Sequence of chain 46.A:
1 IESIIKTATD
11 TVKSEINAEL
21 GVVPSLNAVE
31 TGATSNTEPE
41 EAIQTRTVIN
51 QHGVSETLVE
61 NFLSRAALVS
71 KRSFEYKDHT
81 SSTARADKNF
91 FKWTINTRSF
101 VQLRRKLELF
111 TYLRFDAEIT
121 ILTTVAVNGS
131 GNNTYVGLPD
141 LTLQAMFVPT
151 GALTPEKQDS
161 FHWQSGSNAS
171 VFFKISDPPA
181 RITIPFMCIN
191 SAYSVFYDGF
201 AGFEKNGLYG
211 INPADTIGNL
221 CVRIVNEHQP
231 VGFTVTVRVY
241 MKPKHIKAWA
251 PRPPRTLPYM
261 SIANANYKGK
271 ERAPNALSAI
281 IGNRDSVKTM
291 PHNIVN

Binding-site contacts:
Ligand atom C22 contacts residue PHE147 of chain 46.A at 3.8 Å (hydrophobic).
Ligand atom C22 contacts residue ALA145 of chain 46.A at 3.6 Å (hydrophobic).
Ligand atom C29 contacts residue SER194 of chain 46.A at 3.5 Å.
Ligand atom C13 contacts residue ILE119 of chain 46.A at 3.4 Å (hydrophobic).
Ligand atom C07 contacts residue TYR193 of chain 46.A at 3.6 Å (hydrophobic).
Ligand atom N28 contacts residue TYR193 of chain 46.A at 3.4 Å.
Ligand atom C21 contacts residue PHE147 of chain 46.A at 3.8 Å (hydrophobic).
Ligand atom F24 contacts residue ILE182 of chain 46.A at 3.6 Å.
Ligand atom N20 contacts residue ILE182 of chain 46.A at 3.3 Å.
Ligand atom C16 contacts residue ILE184 of chain 46.A at 3.2 Å (hydrophobic).
Ligand atom C30 contacts residue TYR193 of chain 46.A at 3.8 Å (hydrophobic).
Ligand atom N02 contacts residue PHE115 of chain 46.A at 3.6 Å.
Ligand atom C21 contacts residue ILE182 of chain 46.A at 3.4 Å (hydrophobic).
Ligand atom C17 contacts residue ILE184 of chain 46.A at 3.4 Å (hydrophobic).
Ligand atom O01 contacts residue PHE115 of chain 46.A at 3.5 Å.
Ligand atom C08 contacts residue ALA117 of chain 46.A at 3.8 Å (hydrophobic).
Ligand atom N02 contacts residue THR97 of chain 46.A at 3.4 Å.
Ligand atom C29 contacts residue TYR193 of chain 46.A at 3.5 Å (hydrophobic).
Ligand atom C22 contacts residue ALA169 of chain 46.A at 3.5 Å (hydrophobic).
Ligand atom F26 contacts residue PHE147 of chain 46.A at 2.6 Å.
Ligand atom C29 contacts residue VAL195 of chain 46.A at 3.4 Å (hydrophobic).
Ligand atom N19 contacts residue LEU220 of chain 46.A at 3.1 Å.
Ligand atom F24 contacts residue ALA169 of chain 46.A at 3.3 Å.
Ligand atom N20 contacts residue ILE184 of chain 46.A at 3.8 Å.
Ligand atom F25 contacts residue ALA145 of chain 46.A at 3.0 Å.
Ligand atom F26 contacts residue MET146 of chain 46.A at 3.2 Å.
Ligand atom C06 contacts residue TYR193 of chain 46.A at 3.8 Å (hydrophobic).
Ligand atom C30 contacts residue PHE115 of chain 46.A at 3.6 Å (hydrophobic).
Ligand atom C05 contacts residue TYR193 of chain 46.A at 3.3 Å (hydrophobic).
Ligand atom F26 contacts residue ALA169 of chain 46.A at 2.5 Å.
Ligand atom O23 contacts residue LEU220 of chain 46.A at 3.2 Å.
Ligand atom C08 contacts residue MET241 of chain 46.A at 3.6 Å (hydrophobic).
Ligand atom O10 contacts residue ILE95 of chain 46.A at 3.3 Å.
Ligand atom C12 contacts residue ILE119 of chain 46.A at 3.4 Å (hydrophobic).
Ligand atom O01 contacts residue THR97 of chain 46.A at 3.6 Å.
Ligand atom F25 contacts residue VAL171 of chain 46.A at 3.1 Å.
Ligand atom N20 contacts residue PHE147 of chain 46.A at 3.4 Å.
Ligand atom C14 contacts residue ILE119 of chain 46.A at 3.6 Å (hydrophobic).
Ligand atom F26 contacts residue ALA145 of chain 46.A at 2.9 Å.
Ligand atom C04 contacts residue TYR193 of chain 46.A at 3.8 Å (hydrophobic).

The small molecule below binds the protein below.
Small molecule (SMILES): Cc1cc(-c2noc(C(F)(F)F)n2)ccc1OCCCc1cc(C(=O)N(C)C)no1

Sequence of chain 46.B:
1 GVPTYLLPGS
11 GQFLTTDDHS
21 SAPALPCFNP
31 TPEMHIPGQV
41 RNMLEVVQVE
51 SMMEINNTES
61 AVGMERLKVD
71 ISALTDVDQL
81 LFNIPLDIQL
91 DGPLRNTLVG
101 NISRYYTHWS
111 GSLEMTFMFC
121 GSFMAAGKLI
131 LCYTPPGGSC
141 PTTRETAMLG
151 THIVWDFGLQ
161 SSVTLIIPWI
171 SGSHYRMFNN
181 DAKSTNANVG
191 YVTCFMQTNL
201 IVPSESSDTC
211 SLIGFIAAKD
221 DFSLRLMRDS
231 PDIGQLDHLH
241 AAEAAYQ